Sequence of chain 1.B:
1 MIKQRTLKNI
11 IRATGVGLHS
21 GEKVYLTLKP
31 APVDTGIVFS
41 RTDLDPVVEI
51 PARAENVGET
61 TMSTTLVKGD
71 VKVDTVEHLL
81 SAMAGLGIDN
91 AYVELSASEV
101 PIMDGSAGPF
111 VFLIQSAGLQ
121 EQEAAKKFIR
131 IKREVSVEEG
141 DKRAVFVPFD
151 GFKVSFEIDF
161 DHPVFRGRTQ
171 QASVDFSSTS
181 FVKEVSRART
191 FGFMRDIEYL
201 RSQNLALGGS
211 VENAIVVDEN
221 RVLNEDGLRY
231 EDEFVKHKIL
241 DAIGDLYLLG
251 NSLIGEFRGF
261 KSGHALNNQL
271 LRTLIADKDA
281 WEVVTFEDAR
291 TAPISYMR

Binding-site contacts:
Ligand atom C12 contacts residue ALA206 of chain 1.B at 3.6 Å (hydrophobic).
Ligand atom C2 contacts residue MET62 of chain 1.B at 3.5 Å (hydrophobic).
Ligand atom C24 contacts residue THR190 of chain 1.B at 3.7 Å.
Ligand atom O4 contacts residue THR190 of chain 1.B at 2.5 Å (h-bond).
Ligand atom C4 contacts residue LEU18 of chain 1.B at 3.7 Å (hydrophobic).
Ligand atom C21 contacts residue HIS19 of chain 1.B at 3.6 Å.
Ligand atom O2 contacts residue MET62 of chain 1.B at 3.6 Å.
Ligand atom C23 contacts residue ZN1 of chain 1.E at 2.8 Å.
Ligand atom N2 contacts residue LEU18 of chain 1.B at 3.6 Å.
Ligand atom C23 contacts residue ASP241 of chain 1.B at 3.4 Å.
Ligand atom O4 contacts residue HIS237 of chain 1.B at 2.8 Å (h-bond).
Ligand atom C1 contacts residue PHE191 of chain 1.B at 3.7 Å (hydrophobic).
Ligand atom N contacts residue LEU18 of chain 1.B at 3.7 Å.
Ligand atom C21 contacts residue LEU18 of chain 1.B at 3.6 Å (hydrophobic).
Ligand atom O3 contacts residue GLU77 of chain 1.B at 2.5 Å (salt-bridge).
Ligand atom O5 contacts residue LYS238 of chain 1.B at 3.0 Å (salt-bridge).
Ligand atom C3 contacts residue THR190 of chain 1.B at 3.1 Å.
Ligand atom N3 contacts residue HIS264 of chain 1.B at 2.9 Å (h-bond).
Ligand atom C2 contacts residue THR190 of chain 1.B at 3.6 Å.
Ligand atom C8 contacts residue GLY209 of chain 1.B at 3.7 Å.
Ligand atom N3 contacts residue ASP241 of chain 1.B at 3.4 Å (salt-bridge).
Ligand atom C22 contacts residue HIS264 of chain 1.B at 3.7 Å.
Ligand atom N3 contacts residue ZN1 of chain 1.E at 2.8 Å.
Ligand atom O2 contacts residue HIS19 of chain 1.B at 2.6 Å.
Ligand atom O3 contacts residue ZN1 of chain 1.E at 2.0 Å.
Ligand atom O4 contacts residue ZN1 of chain 1.E at 2.2 Å.
Ligand atom C23 contacts residue THR190 of chain 1.B at 3.3 Å.
Ligand atom N3 contacts residue GLU77 of chain 1.B at 3.2 Å (salt-bridge).
Ligand atom C13 contacts residue GLY209 of chain 1.B at 3.8 Å.
Ligand atom O3 contacts residue HIS78 of chain 1.B at 3.0 Å (h-bond).
Ligand atom C1 contacts residue THR190 of chain 1.B at 3.4 Å.
Ligand atom C22 contacts residue MET62 of chain 1.B at 3.5 Å (hydrophobic).
Ligand atom C24 contacts residue PHE191 of chain 1.B at 3.7 Å (hydrophobic).
Ligand atom O5 contacts residue ASP241 of chain 1.B at 3.3 Å (salt-bridge).
Ligand atom C3 contacts residue PHE191 of chain 1.B at 3.2 Å (hydrophobic).
Ligand atom O3 contacts residue HIS264 of chain 1.B at 3.2 Å (h-bond).
Ligand atom C13 contacts residue ARG201 of chain 1.B at 3.4 Å.
Ligand atom O4 contacts residue ASP241 of chain 1.B at 3.4 Å (salt-bridge).
Ligand atom O3 contacts residue ASP241 of chain 1.B at 3.0 Å (salt-bridge).
Ligand atom C9 contacts residue GLY209 of chain 1.B at 3.8 Å.

The small molecule below binds the protein below.
Small molecule (SMILES): C[C@@](CCN1Cc2cc(C#Cc3ccc(CN4CCOCC4)cc3)cn2C1=O)(C(=O)NO)S(C)(=O)=O